The small molecule below binds the protein below.
Small molecule (SMILES): CC(=O)N[C@@H]1[C@@H](O)[C@H](O)[C@@H](CO)O[C@H]1O

Sequence of chain 1.E:
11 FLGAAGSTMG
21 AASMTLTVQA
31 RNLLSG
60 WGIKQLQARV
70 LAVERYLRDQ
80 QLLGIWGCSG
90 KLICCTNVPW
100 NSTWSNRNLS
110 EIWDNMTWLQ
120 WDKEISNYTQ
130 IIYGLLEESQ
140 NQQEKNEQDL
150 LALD

Binding-site contacts:
Ligand atom C7 contacts residue ASN100 of chain 1.E at 3.2 Å.
Ligand atom C3 contacts residue ASN100 of chain 1.E at 3.9 Å.
Ligand atom N2 contacts residue ASN100 of chain 1.E at 2.9 Å (h-bond).
Ligand atom O5 contacts residue THR102 of chain 1.E at 4.0 Å.
Ligand atom C4 contacts residue ASN100 of chain 1.E at 4.4 Å.
Ligand atom C1 contacts residue THR102 of chain 1.E at 4.0 Å.
Ligand atom O7 contacts residue ASN100 of chain 1.E at 3.5 Å (h-bond).
Ligand atom C8 contacts residue ASN100 of chain 1.E at 3.5 Å.
Ligand atom C1 contacts residue ASN100 of chain 1.E at 1.5 Å.
Ligand atom O5 contacts residue ASN100 of chain 1.E at 2.5 Å (h-bond).
Ligand atom C2 contacts residue ASN100 of chain 1.E at 2.6 Å.
Ligand atom C5 contacts residue ASN100 of chain 1.E at 3.8 Å.